Binding-site contacts:
Ligand atom C7 contacts residue TYR145 of chain 1.D at 4.5 Å (hydrophobic).
Ligand atom C4 contacts residue SO41 of chain 1.DB at 4.3 Å.
Ligand atom C14 contacts residue LYS149 of chain 1.D at 3.9 Å.
Ligand atom C7 contacts residue SO41 of chain 1.DB at 4.1 Å.
Ligand atom C14 contacts residue TYR145 of chain 1.D at 4.3 Å (hydrophobic).
Ligand atom C6 contacts residue LYS142 of chain 1.D at 3.5 Å.
Ligand atom C16 contacts residue TYR145 of chain 1.D at 4.0 Å (hydrophobic).
Ligand atom C7 contacts residue GLU146 of chain 1.D at 4.1 Å.
Ligand atom C5 contacts residue SO41 of chain 1.DB at 4.0 Å.
Ligand atom C10 contacts residue SO41 of chain 1.DB at 4.5 Å.
Ligand atom C8 contacts residue GLU146 of chain 1.D at 3.9 Å.
Ligand atom O3 contacts residue GLU146 of chain 1.D at 3.9 Å.
Ligand atom C7 contacts residue LYS142 of chain 1.D at 3.5 Å.
Ligand atom C13 contacts residue LYS149 of chain 1.D at 4.1 Å.
Ligand atom C15 contacts residue TYR145 of chain 1.D at 3.8 Å (hydrophobic).
Ligand atom C6 contacts residue SO41 of chain 1.DB at 3.8 Å.
Ligand atom O1 contacts residue LYS149 of chain 1.D at 3.4 Å.

Sequence of chain 1.D:
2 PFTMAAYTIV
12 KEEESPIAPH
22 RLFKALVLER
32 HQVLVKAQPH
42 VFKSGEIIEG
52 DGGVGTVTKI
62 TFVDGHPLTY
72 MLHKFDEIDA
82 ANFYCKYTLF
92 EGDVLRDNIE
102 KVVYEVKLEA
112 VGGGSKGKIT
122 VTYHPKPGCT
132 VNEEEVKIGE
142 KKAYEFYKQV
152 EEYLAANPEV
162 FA

The small molecule below binds the protein below.
Small molecule (SMILES): O=S(=O)(O)c1cccc2cccc(Nc3ccccc3)c12